Sequence of chain 3.A:
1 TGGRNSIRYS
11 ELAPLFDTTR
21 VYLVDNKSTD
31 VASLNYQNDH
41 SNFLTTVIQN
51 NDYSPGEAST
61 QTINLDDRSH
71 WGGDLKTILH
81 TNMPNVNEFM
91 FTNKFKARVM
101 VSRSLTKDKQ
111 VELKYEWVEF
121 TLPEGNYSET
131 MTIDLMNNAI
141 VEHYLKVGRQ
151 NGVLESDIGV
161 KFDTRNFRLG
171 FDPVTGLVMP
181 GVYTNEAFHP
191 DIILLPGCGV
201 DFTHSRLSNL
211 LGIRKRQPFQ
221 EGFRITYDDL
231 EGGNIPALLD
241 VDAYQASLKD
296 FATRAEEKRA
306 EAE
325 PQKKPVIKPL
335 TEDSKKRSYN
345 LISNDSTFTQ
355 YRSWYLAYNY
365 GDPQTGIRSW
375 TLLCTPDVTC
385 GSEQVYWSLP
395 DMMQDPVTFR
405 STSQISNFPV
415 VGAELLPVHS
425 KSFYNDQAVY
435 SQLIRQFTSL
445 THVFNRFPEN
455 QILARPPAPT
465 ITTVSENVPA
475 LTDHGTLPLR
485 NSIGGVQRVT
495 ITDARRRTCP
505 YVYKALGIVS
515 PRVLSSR

A protein and the small-molecule ligand that binds it are described below.
Small molecule (SMILES): CCCCCCCCCCCC[N+](C)(C)CCCS(=O)(=O)O

Binding-site contacts:
Ligand atom O3S contacts residue ARG224 of chain 3.A at 3.8 Å.
Ligand atom O1S contacts residue GLY222 of chain 3.A at 3.0 Å (h-bond).
Ligand atom C1 contacts residue ARG224 of chain 3.A at 4.1 Å.
Ligand atom C3 contacts residue TRP374 of chain 3.A at 4.0 Å (hydrophobic).
Ligand atom S1 contacts residue GLY222 of chain 3.A at 3.8 Å.
Ligand atom C2 contacts residue ARG224 of chain 3.A at 4.0 Å.
Ligand atom C1 contacts residue TRP374 of chain 3.A at 3.3 Å (hydrophobic).
Ligand atom C3 contacts residue ASP229 of chain 3.A at 4.4 Å.
Ligand atom O1S contacts residue PHE223 of chain 3.A at 3.2 Å.
Ligand atom O1S contacts residue ARG224 of chain 3.A at 2.9 Å (salt-bridge).
Ligand atom O1S contacts residue TRP374 of chain 3.A at 4.0 Å.
Ligand atom O2S contacts residue LYS215 of chain 3.A at 3.1 Å (salt-bridge).
Ligand atom C2 contacts residue TRP374 of chain 3.A at 4.0 Å (hydrophobic).
Ligand atom N1 contacts residue TRP374 of chain 3.A at 3.5 Å.
Ligand atom O2S contacts residue GLY222 of chain 3.A at 3.4 Å (h-bond).
Ligand atom O1S contacts residue LYS215 of chain 3.A at 3.9 Å.
Ligand atom S1 contacts residue ARG224 of chain 3.A at 4.0 Å.
Ligand atom S1 contacts residue TRP374 of chain 3.A at 4.4 Å.
Ligand atom S1 contacts residue LYS215 of chain 3.A at 4.1 Å.